This small molecule binds to this protein.
Small molecule (SMILES): CC[C@](C)(O)C#Cc1cc2c(cn1)cnn2-c1ccnc(N)n1

Binding-site contacts:
Ligand atom C14 contacts residue PHE166 of chain 1.A at 3.5 Å (hydrophobic).
Ligand atom C5 contacts residue ILE37 of chain 1.A at 3.2 Å (hydrophobic).
Ligand atom N1 contacts residue MET96 of chain 1.A at 3.5 Å (h-bond).
Ligand atom N5 contacts residue LYS52 of chain 1.A at 3.8 Å.
Ligand atom C13 contacts residue GLU66 of chain 1.A at 3.1 Å.
Ligand atom C6 contacts residue ILE37 of chain 1.A at 3.5 Å (hydrophobic).
Ligand atom C7 contacts residue ILE37 of chain 1.A at 3.3 Å (hydrophobic).
Ligand atom N2 contacts residue LEU98 of chain 1.A at 3.8 Å.
Ligand atom C4 contacts residue LEU164 of chain 1.A at 3.8 Å (hydrophobic).
Ligand atom C16 contacts residue LEU164 of chain 1.A at 3.9 Å (hydrophobic).
Ligand atom C13 contacts residue MET96 of chain 1.A at 3.3 Å (hydrophobic).
Ligand atom C12 contacts residue GLU66 of chain 1.A at 3.0 Å.
Ligand atom C1 contacts residue GLN99 of chain 1.A at 3.9 Å.
Ligand atom C1 contacts residue GLN97 of chain 1.A at 3.8 Å.
Ligand atom C11 contacts residue GLU66 of chain 1.A at 3.5 Å.
Ligand atom C15 contacts residue ASP165 of chain 1.A at 3.3 Å.
Ligand atom C4 contacts residue ILE37 of chain 1.A at 3.5 Å (hydrophobic).
Ligand atom N5 contacts residue ASP165 of chain 1.A at 3.4 Å.
Ligand atom N4 contacts residue ILE37 of chain 1.A at 3.6 Å.
Ligand atom C1 contacts residue ALA50 of chain 1.A at 3.5 Å (hydrophobic).
Ligand atom N3 contacts residue ILE37 of chain 1.A at 3.3 Å.
Ligand atom C16 contacts residue ILE37 of chain 1.A at 3.3 Å (hydrophobic).
Ligand atom C15 contacts residue LEU164 of chain 1.A at 3.7 Å (hydrophobic).
Ligand atom O1 contacts residue ASP165 of chain 1.A at 3.7 Å.
Ligand atom C10 contacts residue ASP165 of chain 1.A at 3.2 Å.
Ligand atom O1 contacts residue GLU66 of chain 1.A at 2.1 Å (salt-bridge).
Ligand atom C9 contacts residue ASP165 of chain 1.A at 3.6 Å.
Ligand atom N6 contacts residue LEU164 of chain 1.A at 3.4 Å.
Ligand atom C1 contacts residue LEU164 of chain 1.A at 3.7 Å (hydrophobic).
Ligand atom N6 contacts residue ILE37 of chain 1.A at 3.4 Å.
Ligand atom O1 contacts residue PHE166 of chain 1.A at 2.9 Å (h-bond).
Ligand atom N2 contacts residue GLN99 of chain 1.A at 2.9 Å (h-bond).
Ligand atom C10 contacts residue LYS52 of chain 1.A at 3.7 Å.
Ligand atom C11 contacts residue ASP165 of chain 1.A at 3.3 Å.
Ligand atom C13 contacts residue VAL94 of chain 1.A at 3.7 Å (hydrophobic).
Ligand atom C2 contacts residue GLN99 of chain 1.A at 3.6 Å.
Ligand atom N1 contacts residue ALA50 of chain 1.A at 3.3 Å.
Ligand atom C11 contacts residue MET96 of chain 1.A at 3.9 Å (hydrophobic).
Ligand atom N3 contacts residue LEU164 of chain 1.A at 3.7 Å.
Ligand atom N1 contacts residue GLN97 of chain 1.A at 2.7 Å (h-bond).

Sequence of chain 1.A:
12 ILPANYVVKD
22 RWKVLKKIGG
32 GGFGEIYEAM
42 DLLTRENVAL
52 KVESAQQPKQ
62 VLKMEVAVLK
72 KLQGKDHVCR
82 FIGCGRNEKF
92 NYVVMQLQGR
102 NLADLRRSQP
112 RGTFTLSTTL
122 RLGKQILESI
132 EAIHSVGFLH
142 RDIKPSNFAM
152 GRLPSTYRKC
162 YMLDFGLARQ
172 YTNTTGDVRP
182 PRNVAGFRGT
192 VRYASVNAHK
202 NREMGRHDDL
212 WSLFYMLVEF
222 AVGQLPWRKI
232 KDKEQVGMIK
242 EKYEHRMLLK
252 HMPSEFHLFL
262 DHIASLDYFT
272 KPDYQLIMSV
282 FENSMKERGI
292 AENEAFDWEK